The small molecule below binds the protein below.
Small molecule (SMILES): CC(=O)N[C@@H]1[C@@H](O)[C@H](O)[C@@H](CO)O[C@H]1O

Sequence of chain 1.A:
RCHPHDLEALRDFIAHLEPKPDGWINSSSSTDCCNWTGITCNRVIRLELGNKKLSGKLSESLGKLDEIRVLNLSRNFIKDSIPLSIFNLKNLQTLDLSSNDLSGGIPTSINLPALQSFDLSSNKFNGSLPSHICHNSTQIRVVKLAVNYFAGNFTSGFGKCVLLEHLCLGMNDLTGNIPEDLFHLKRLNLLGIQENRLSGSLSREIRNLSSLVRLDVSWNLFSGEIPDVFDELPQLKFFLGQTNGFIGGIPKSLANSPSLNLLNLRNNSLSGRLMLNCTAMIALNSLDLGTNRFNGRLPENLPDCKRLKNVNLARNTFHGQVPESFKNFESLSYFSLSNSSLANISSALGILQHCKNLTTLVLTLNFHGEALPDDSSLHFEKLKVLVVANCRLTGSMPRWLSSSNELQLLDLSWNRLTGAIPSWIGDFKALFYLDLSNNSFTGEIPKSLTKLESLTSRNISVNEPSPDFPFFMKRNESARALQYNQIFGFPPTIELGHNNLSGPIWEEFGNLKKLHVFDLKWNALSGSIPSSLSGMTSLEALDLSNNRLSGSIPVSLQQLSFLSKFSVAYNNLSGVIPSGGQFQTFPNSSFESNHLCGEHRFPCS

Binding-site contacts:
Ligand atom O6 contacts residue GLY61 of chain 1.A at 4.1 Å.
Ligand atom C2 contacts residue ASP107 of chain 1.A at 3.6 Å.
Ligand atom O5 contacts residue ASN83 of chain 1.A at 2.4 Å (h-bond).
Ligand atom C4 contacts residue ASN83 of chain 1.A at 4.2 Å.
Ligand atom C3 contacts residue ASP107 of chain 1.A at 4.1 Å.
Ligand atom C7 contacts residue ASP107 of chain 1.A at 3.6 Å.
Ligand atom O7 contacts residue ASN83 of chain 1.A at 3.9 Å.
Ligand atom C1 contacts residue SER85 of chain 1.A at 3.4 Å.
Ligand atom N2 contacts residue ASN83 of chain 1.A at 2.9 Å (h-bond).
Ligand atom C7 contacts residue ASN83 of chain 1.A at 3.6 Å.
Ligand atom C3 contacts residue ASN83 of chain 1.A at 3.8 Å.
Ligand atom C6 contacts residue GLY61 of chain 1.A at 4.3 Å.
Ligand atom C5 contacts residue SER85 of chain 1.A at 3.4 Å.
Ligand atom C5 contacts residue ASN83 of chain 1.A at 3.7 Å.
Ligand atom O5 contacts residue SER85 of chain 1.A at 3.5 Å (h-bond).
Ligand atom C1 contacts residue ASN83 of chain 1.A at 1.4 Å.
Ligand atom C8 contacts residue THR105 of chain 1.A at 4.2 Å.
Ligand atom C2 contacts residue SER85 of chain 1.A at 4.5 Å.
Ligand atom N2 contacts residue ASP107 of chain 1.A at 2.7 Å (salt-bridge).
Ligand atom C6 contacts residue SER85 of chain 1.A at 4.0 Å.
Ligand atom C2 contacts residue ASN83 of chain 1.A at 2.4 Å.
Ligand atom C1 contacts residue ASP107 of chain 1.A at 3.5 Å.
Ligand atom C8 contacts residue ASP107 of chain 1.A at 3.6 Å.